Binding-site contacts:
Ligand atom C3 contacts residue LYS159 of chain 3.D at 3.4 Å.
Ligand atom C1 contacts residue LYS159 of chain 3.D at 4.2 Å.
Ligand atom C7 contacts residue ASN103 of chain 3.D at 3.2 Å.
Ligand atom C1 contacts residue ASN106 of chain 3.D at 4.0 Å.
Ligand atom C2 contacts residue ASN106 of chain 3.D at 4.5 Å.
Ligand atom O5 contacts residue ASN103 of chain 3.D at 2.4 Å (h-bond).
Ligand atom C3 contacts residue ASN103 of chain 3.D at 3.8 Å.
Ligand atom N2 contacts residue ASN103 of chain 3.D at 2.9 Å (h-bond).
Ligand atom O7 contacts residue ASN106 of chain 3.D at 3.9 Å.
Ligand atom N2 contacts residue LYS159 of chain 3.D at 3.8 Å.
Ligand atom C1 contacts residue ASN103 of chain 3.D at 1.4 Å.
Ligand atom O5 contacts residue ASN106 of chain 3.D at 4.0 Å.
Ligand atom C2 contacts residue LYS159 of chain 3.D at 3.9 Å.
Ligand atom O3 contacts residue LYS159 of chain 3.D at 4.0 Å.
Ligand atom C8 contacts residue ASN103 of chain 3.D at 4.1 Å.
Ligand atom C4 contacts residue LYS159 of chain 3.D at 4.4 Å.
Ligand atom C4 contacts residue ASN103 of chain 3.D at 4.2 Å.
Ligand atom O7 contacts residue ASN103 of chain 3.D at 3.2 Å (h-bond).
Ligand atom C5 contacts residue ASN103 of chain 3.D at 3.6 Å.
Ligand atom C2 contacts residue ASN103 of chain 3.D at 2.5 Å.

Sequence of chain 3.D:
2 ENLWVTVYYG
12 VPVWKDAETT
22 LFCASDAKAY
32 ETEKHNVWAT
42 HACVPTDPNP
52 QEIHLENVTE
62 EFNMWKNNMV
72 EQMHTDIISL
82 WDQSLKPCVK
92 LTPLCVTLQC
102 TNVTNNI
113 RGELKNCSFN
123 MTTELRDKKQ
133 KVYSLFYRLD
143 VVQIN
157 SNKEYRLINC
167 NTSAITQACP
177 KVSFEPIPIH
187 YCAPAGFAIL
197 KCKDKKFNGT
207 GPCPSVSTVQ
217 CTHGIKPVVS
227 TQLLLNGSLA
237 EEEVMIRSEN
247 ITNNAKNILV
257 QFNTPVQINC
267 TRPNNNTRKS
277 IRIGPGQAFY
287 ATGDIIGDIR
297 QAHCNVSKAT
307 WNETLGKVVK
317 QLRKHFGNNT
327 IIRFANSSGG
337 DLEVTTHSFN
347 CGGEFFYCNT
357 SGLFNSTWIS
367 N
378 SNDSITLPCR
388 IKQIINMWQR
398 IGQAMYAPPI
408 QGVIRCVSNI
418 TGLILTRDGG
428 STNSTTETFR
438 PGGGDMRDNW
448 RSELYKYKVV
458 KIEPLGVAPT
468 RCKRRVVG

The protein below binds the small molecule below.
Small molecule (SMILES): CC(=O)N[C@H]1[C@H](O[C@H]2[C@H](O)[C@@H](NC(C)=O)CO[C@@H]2CO)O[C@H](CO)[C@@H](O[C@@H]2O[C@H](CO[C@H]3O[C@H](CO)[C@@H](O)[C@H](O)[C@@H]3O)[C@@H](O)[C@H](O[C@H]3O[C@H](CO)[C@@H](O)[C@H](O)[C@@H]3O)[C@@H]2O)[C@@H]1O